Binding-site contacts:
Ligand atom OAC contacts residue ASP150 of chain 1.A at 3.4 Å (salt-bridge).
Ligand atom CAM contacts residue LEU113 of chain 1.A at 3.7 Å (hydrophobic).
Ligand atom CAA contacts residue SER52 of chain 1.A at 3.6 Å.
Ligand atom NAJ contacts residue ASN37 of chain 1.A at 3.6 Å.
Ligand atom CAI contacts residue ASN37 of chain 1.A at 3.6 Å.
Ligand atom SAL contacts residue MET108 of chain 1.A at 3.6 Å.
Ligand atom CAO contacts residue LYS35 of chain 1.A at 3.5 Å.
Ligand atom CAA contacts residue TRP102 of chain 1.A at 3.3 Å (hydrophobic).
Ligand atom CAP contacts residue ARG78 of chain 1.A at 3.9 Å.
Ligand atom OAC contacts residue ARG78 of chain 1.A at 2.5 Å (salt-bridge).
Ligand atom CAN contacts residue TRP51 of chain 1.A at 3.5 Å (hydrophobic).
Ligand atom CAP contacts residue ASP150 of chain 1.A at 3.5 Å.
Ligand atom CAG contacts residue LYS35 of chain 1.A at 4.0 Å.
Ligand atom CAD contacts residue LEU54 of chain 1.A at 3.8 Å (hydrophobic).
Ligand atom CAF contacts residue ASN37 of chain 1.A at 3.7 Å.
Ligand atom CAI contacts residue TRP51 of chain 1.A at 3.7 Å (hydrophobic).
Ligand atom CAD contacts residue MET108 of chain 1.A at 3.9 Å (hydrophobic).
Ligand atom CAP contacts residue LYS35 of chain 1.A at 3.1 Å.
Ligand atom CAH contacts residue LEU104 of chain 1.A at 3.8 Å (hydrophobic).
Ligand atom CAI contacts residue ASN41 of chain 1.A at 3.7 Å.
Ligand atom CAG contacts residue SER52 of chain 1.A at 3.0 Å.
Ligand atom NAK contacts residue ASP150 of chain 1.A at 2.7 Å (salt-bridge).
Ligand atom NAK contacts residue LYS35 of chain 1.A at 3.1 Å (salt-bridge).
Ligand atom OAB contacts residue THR53 of chain 1.A at 3.3 Å.
Ligand atom NAQ contacts residue SER52 of chain 1.A at 3.3 Å (h-bond).
Ligand atom CAH contacts residue LEU113 of chain 1.A at 3.7 Å (hydrophobic).
Ligand atom CAO contacts residue SER52 of chain 1.A at 3.7 Å.
Ligand atom CAF contacts residue PRO105 of chain 1.A at 3.8 Å (hydrophobic).
Ligand atom CAO contacts residue TRP51 of chain 1.A at 3.7 Å (hydrophobic).
Ligand atom OAB contacts residue ASP150 of chain 1.A at 3.7 Å.
Ligand atom NAJ contacts residue LYS35 of chain 1.A at 3.5 Å (salt-bridge).
Ligand atom OAC contacts residue ASN37 of chain 1.A at 4.0 Å.
Ligand atom OAB contacts residue SER52 of chain 1.A at 3.5 Å (h-bond).
Ligand atom CAO contacts residue ASP150 of chain 1.A at 3.6 Å.
Ligand atom CAG contacts residue TRP51 of chain 1.A at 3.2 Å (hydrophobic).
Ligand atom OAB contacts residue TRP51 of chain 1.A at 3.3 Å (h-bond).
Ligand atom CAN contacts residue LYS35 of chain 1.A at 4.0 Å.
Ligand atom OAC contacts residue LYS35 of chain 1.A at 3.4 Å (salt-bridge).
Ligand atom CAE contacts residue LEU113 of chain 1.A at 3.4 Å (hydrophobic).
Ligand atom NAJ contacts residue SER36 of chain 1.A at 3.8 Å.

Sequence of chain 1.A:
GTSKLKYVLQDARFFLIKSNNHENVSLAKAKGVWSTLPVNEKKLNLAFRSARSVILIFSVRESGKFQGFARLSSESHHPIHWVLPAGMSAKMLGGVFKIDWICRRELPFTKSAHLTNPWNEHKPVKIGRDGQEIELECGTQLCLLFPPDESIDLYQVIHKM

A protein and the small-molecule ligand that binds it are described below.
Small molecule (SMILES): CN(CC1=NC(=O)NC(=O)C1)Cc1ccsc1